Sequence of chain 1.A:
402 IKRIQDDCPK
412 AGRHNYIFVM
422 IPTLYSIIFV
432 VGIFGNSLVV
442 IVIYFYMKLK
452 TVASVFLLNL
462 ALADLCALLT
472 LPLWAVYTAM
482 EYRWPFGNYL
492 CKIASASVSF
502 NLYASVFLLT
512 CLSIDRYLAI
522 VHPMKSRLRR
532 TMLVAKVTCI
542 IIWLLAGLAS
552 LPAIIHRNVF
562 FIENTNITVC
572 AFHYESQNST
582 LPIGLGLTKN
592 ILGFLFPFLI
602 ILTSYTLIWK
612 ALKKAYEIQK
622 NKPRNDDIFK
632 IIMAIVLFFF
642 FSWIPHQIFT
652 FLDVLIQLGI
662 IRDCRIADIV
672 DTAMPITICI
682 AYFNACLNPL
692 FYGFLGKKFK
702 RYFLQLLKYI

The small molecule below binds the protein below.
Small molecule (SMILES): CC(C)CCC[C@@H](C)[C@H]1CC[C@H]2[C@@H]3CC=C4C[C@@H](O)CC[C@]4(C)[C@H]3CC[C@]12C

Binding-site contacts:
Ligand atom C7 contacts residue LYS631 of chain 1.A at 4.5 Å.
Ligand atom C4 contacts residue LYS631 of chain 1.A at 3.8 Å.
Ligand atom C3 contacts residue LYS631 of chain 1.A at 3.9 Å.
Ligand atom C11 contacts residue LEU638 of chain 1.A at 3.9 Å (hydrophobic).
Ligand atom C27 contacts residue PHE642 of chain 1.A at 4.3 Å (hydrophobic).
Ligand atom C26 contacts residue PHE642 of chain 1.A at 3.5 Å (hydrophobic).
Ligand atom C12 contacts residue MET634 of chain 1.A at 4.0 Å (hydrophobic).
Ligand atom C26 contacts residue PHE639 of chain 1.A at 3.8 Å (hydrophobic).
Ligand atom C25 contacts residue PHE639 of chain 1.A at 4.5 Å (hydrophobic).
Ligand atom C22 contacts residue PHE639 of chain 1.A at 3.8 Å (hydrophobic).
Ligand atom C21 contacts residue LEU638 of chain 1.A at 3.7 Å (hydrophobic).
Ligand atom C23 contacts residue PHE639 of chain 1.A at 4.0 Å (hydrophobic).
Ligand atom C7 contacts residue ALA635 of chain 1.A at 3.9 Å (hydrophobic).
Ligand atom C26 contacts residue SER643 of chain 1.A at 4.0 Å.
Ligand atom O1 contacts residue LYS631 of chain 1.A at 3.9 Å.
Ligand atom C24 contacts residue PHE639 of chain 1.A at 3.9 Å (hydrophobic).
Ligand atom C15 contacts residue ALA635 of chain 1.A at 4.4 Å (hydrophobic).
Ligand atom C6 contacts residue LYS631 of chain 1.A at 4.4 Å.
Ligand atom C9 contacts residue ALA635 of chain 1.A at 4.2 Å (hydrophobic).
Ligand atom C14 contacts residue ALA635 of chain 1.A at 3.8 Å (hydrophobic).
Ligand atom C21 contacts residue PHE639 of chain 1.A at 3.8 Å (hydrophobic).
Ligand atom C21 contacts residue PHE642 of chain 1.A at 4.0 Å (hydrophobic).
Ligand atom C11 contacts residue MET634 of chain 1.A at 4.5 Å (hydrophobic).
Ligand atom C12 contacts residue ALA635 of chain 1.A at 4.3 Å (hydrophobic).
Ligand atom C9 contacts residue MET634 of chain 1.A at 4.5 Å (hydrophobic).
Ligand atom C8 contacts residue ALA635 of chain 1.A at 4.3 Å (hydrophobic).
Ligand atom C1 contacts residue MET634 of chain 1.A at 3.7 Å (hydrophobic).
Ligand atom C12 contacts residue LEU638 of chain 1.A at 3.7 Å (hydrophobic).
Ligand atom C17 contacts residue ALA635 of chain 1.A at 4.4 Å (hydrophobic).